Sequence of chain 12.G:
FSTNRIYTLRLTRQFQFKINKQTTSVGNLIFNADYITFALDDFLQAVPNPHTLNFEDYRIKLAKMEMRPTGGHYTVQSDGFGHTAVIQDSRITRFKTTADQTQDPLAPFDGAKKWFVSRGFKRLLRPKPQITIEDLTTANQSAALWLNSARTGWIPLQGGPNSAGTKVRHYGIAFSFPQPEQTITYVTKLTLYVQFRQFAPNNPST

Sequence of chain 11.I:
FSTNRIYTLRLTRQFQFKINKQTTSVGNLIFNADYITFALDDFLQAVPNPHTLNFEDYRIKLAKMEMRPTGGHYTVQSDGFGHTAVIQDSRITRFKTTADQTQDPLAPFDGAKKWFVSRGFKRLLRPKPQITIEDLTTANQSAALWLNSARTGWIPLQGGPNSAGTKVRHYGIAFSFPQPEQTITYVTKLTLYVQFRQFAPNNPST

This small molecule binds to this protein.
Small molecule (SMILES): Cc1cn([C@H]2C[C@H](O)[C@@H](CO[P](=O)(O)O[C@H]3C[C@H](n4cnc5c(=O)[nH]c(N)nc54)O[C@@H]3CO[P](=O)(O)O[C@H]3C[C@H](n4ccc(N)nc4=O)O[C@@H]3COP(=O)=O)O2)c(=O)[nH]c1=O

Sequence of chain 12.I:
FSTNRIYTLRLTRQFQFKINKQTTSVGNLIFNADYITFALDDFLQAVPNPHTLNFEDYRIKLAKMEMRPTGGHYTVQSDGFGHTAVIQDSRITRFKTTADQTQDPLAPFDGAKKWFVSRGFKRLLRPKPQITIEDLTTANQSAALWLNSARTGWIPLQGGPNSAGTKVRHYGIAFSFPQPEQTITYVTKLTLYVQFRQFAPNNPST

Binding-site contacts:
Ligand atom C5 contacts residue LEU175 of chain 12.G at 3.7 Å (hydrophobic).
Ligand atom C5' contacts residue LEU113 of chain 12.G at 4.0 Å (hydrophobic).
Ligand atom OP2 contacts residue TYR244 of chain 12.G at 3.1 Å (h-bond).
Ligand atom C7 contacts residue PHE52 of chain 11.I at 3.7 Å (hydrophobic).
Ligand atom C6 contacts residue LEU175 of chain 12.G at 3.6 Å (hydrophobic).
Ligand atom OP2 contacts residue ARG61 of chain 12.G at 2.7 Å (salt-bridge).
Ligand atom N4 contacts residue LYS173 of chain 12.G at 3.8 Å.
Ligand atom P contacts residue PHE52 of chain 11.I at 4.0 Å.
Ligand atom C6 contacts residue LYS173 of chain 12.G at 3.9 Å.
Ligand atom OP2 contacts residue LYS115 of chain 12.G at 3.8 Å.
Ligand atom O6 contacts residue LYS173 of chain 12.G at 3.0 Å (salt-bridge).
Ligand atom N7 contacts residue LYS115 of chain 12.G at 3.0 Å (salt-bridge).
Ligand atom P contacts residue ARG61 of chain 12.G at 3.5 Å.
Ligand atom C2 contacts residue GLN246 of chain 12.G at 3.9 Å.
Ligand atom O3' contacts residue ARG61 of chain 12.G at 3.9 Å.
Ligand atom O5' contacts residue TYR244 of chain 12.G at 3.8 Å.
Ligand atom OP2 contacts residue LYS165 of chain 12.I at 2.9 Å (salt-bridge).
Ligand atom N7 contacts residue LEU175 of chain 12.G at 3.9 Å.
Ligand atom C2' contacts residue TYR244 of chain 12.G at 3.8 Å (hydrophobic).
Ligand atom O2 contacts residue GLN246 of chain 12.G at 2.7 Å (h-bond).
Ligand atom C2 contacts residue THR59 of chain 12.G at 3.4 Å.
Ligand atom C5 contacts residue LYS115 of chain 12.G at 3.9 Å.
Ligand atom N1 contacts residue THR59 of chain 12.G at 3.9 Å.
Ligand atom N9 contacts residue LEU175 of chain 12.G at 3.8 Å.
Ligand atom OP1 contacts residue ARG61 of chain 12.G at 3.8 Å.
Ligand atom O4 contacts residue ARG56 of chain 11.I at 3.1 Å (salt-bridge).
Ligand atom OP1 contacts residue LYS164 of chain 12.I at 3.3 Å.
Ligand atom OP1 contacts residue PHE52 of chain 11.I at 3.0 Å (h-bond).
Ligand atom O2 contacts residue THR59 of chain 12.G at 3.2 Å (h-bond).
Ligand atom C8 contacts residue LEU175 of chain 12.G at 3.8 Å (hydrophobic).
Ligand atom O3' contacts residue LYS112 of chain 12.G at 3.4 Å.
Ligand atom N3 contacts residue THR59 of chain 12.G at 3.3 Å (h-bond).
Ligand atom O6 contacts residue LYS115 of chain 12.G at 3.6 Å.
Ligand atom P contacts residue LYS165 of chain 12.I at 3.8 Å.
Ligand atom O6 contacts residue LEU175 of chain 12.G at 3.8 Å.
Ligand atom C8 contacts residue LYS115 of chain 12.G at 3.9 Å.
Ligand atom C4 contacts residue LEU175 of chain 12.G at 3.9 Å (hydrophobic).
Ligand atom C8 contacts residue TYR244 of chain 12.G at 3.3 Å (hydrophobic).
Ligand atom C5 contacts residue LYS173 of chain 12.G at 4.0 Å.
Ligand atom OP1 contacts residue LYS165 of chain 12.I at 2.8 Å (salt-bridge).